Binding-site contacts:
Ligand atom C3 contacts residue ASN11 of chain 1.C at 3.8 Å.
Ligand atom C2 contacts residue ASN11 of chain 1.C at 2.7 Å.
Ligand atom O6 contacts residue ASN11 of chain 1.C at 3.5 Å (h-bond).
Ligand atom N2 contacts residue ASN11 of chain 1.C at 3.5 Å (h-bond).
Ligand atom C1 contacts residue ASN11 of chain 1.C at 1.5 Å.
Ligand atom C6 contacts residue ASN11 of chain 1.C at 3.2 Å.
Ligand atom C5 contacts residue ASN11 of chain 1.C at 3.3 Å.
Ligand atom C4 contacts residue ASN11 of chain 1.C at 3.8 Å.
Ligand atom O5 contacts residue ASN11 of chain 1.C at 2.5 Å (h-bond).

This small molecule binds to this protein.
Small molecule (SMILES): CC(=O)N[C@@H]1[C@@H](O)[C@H](O)[C@@H](CO)O[C@H]1O

Sequence of chain 1.C:
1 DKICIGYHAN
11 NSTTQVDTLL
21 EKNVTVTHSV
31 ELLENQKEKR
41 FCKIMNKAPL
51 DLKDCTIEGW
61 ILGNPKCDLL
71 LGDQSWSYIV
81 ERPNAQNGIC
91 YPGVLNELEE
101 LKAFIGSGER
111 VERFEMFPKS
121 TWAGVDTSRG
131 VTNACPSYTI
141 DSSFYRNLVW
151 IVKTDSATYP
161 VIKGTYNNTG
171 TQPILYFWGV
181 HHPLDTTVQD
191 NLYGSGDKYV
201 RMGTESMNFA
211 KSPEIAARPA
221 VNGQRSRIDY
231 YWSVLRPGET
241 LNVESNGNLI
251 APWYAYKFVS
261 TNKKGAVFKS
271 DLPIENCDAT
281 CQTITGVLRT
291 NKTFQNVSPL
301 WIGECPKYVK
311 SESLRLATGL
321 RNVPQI